Sequence of chain 1.A:
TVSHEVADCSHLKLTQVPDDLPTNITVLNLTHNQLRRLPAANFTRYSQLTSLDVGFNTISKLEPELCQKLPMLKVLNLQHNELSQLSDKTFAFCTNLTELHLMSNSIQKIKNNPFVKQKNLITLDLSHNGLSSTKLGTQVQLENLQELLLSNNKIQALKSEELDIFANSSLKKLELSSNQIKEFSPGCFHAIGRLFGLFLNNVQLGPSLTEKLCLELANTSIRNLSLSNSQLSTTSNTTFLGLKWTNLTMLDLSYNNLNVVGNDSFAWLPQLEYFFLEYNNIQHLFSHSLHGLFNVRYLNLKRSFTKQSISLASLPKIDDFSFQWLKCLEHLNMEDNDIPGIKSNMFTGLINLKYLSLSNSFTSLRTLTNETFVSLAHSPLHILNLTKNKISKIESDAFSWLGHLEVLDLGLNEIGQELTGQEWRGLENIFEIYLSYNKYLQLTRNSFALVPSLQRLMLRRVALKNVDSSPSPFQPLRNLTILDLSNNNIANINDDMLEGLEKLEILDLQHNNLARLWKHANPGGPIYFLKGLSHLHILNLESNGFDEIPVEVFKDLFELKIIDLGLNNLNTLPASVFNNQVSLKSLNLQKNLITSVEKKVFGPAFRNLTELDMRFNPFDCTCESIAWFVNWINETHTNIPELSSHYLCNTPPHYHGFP

The protein below binds the small molecule below.
Small molecule (SMILES): CC(=O)N[C@H]1[C@H](O[C@H]2[C@H](O)[C@@H](NC(C)=O)CO[C@@H]2CO)O[C@H](CO)[C@@H](O)[C@@H]1O

Binding-site contacts:
Ligand atom C7 contacts residue ASN275 of chain 1.A at 3.5 Å.
Ligand atom C2 contacts residue ASN275 of chain 1.A at 2.4 Å.
Ligand atom C5 contacts residue ASN275 of chain 1.A at 3.6 Å.
Ligand atom O5 contacts residue ASN275 of chain 1.A at 2.4 Å (h-bond).
Ligand atom C6 contacts residue SER299 of chain 1.A at 4.3 Å.
Ligand atom C4 contacts residue ASN275 of chain 1.A at 4.1 Å.
Ligand atom C3 contacts residue ASN275 of chain 1.A at 3.7 Å.
Ligand atom C8 contacts residue PHE298 of chain 1.A at 4.0 Å (hydrophobic).
Ligand atom O6 contacts residue HIS300 of chain 1.A at 2.7 Å (h-bond).
Ligand atom N2 contacts residue ASN275 of chain 1.A at 2.9 Å (h-bond).
Ligand atom O7 contacts residue PHE298 of chain 1.A at 4.4 Å.
Ligand atom C7 contacts residue PHE298 of chain 1.A at 3.9 Å (hydrophobic).
Ligand atom C1 contacts residue PHE298 of chain 1.A at 4.3 Å (hydrophobic).
Ligand atom O6 contacts residue SER299 of chain 1.A at 3.4 Å.
Ligand atom C1 contacts residue ASN275 of chain 1.A at 1.4 Å.
Ligand atom C5 contacts residue SER299 of chain 1.A at 4.4 Å.
Ligand atom O7 contacts residue ASN275 of chain 1.A at 3.4 Å (h-bond).
Ligand atom C6 contacts residue HIS300 of chain 1.A at 4.0 Å.
Ligand atom N2 contacts residue PHE298 of chain 1.A at 3.5 Å.